This small molecule binds to this protein.
Small molecule (SMILES): CC(=O)N[C@@H]1[C@@H](O)[C@H](O)[C@@H](CO)O[C@H]1O

Sequence of chain 1.I:
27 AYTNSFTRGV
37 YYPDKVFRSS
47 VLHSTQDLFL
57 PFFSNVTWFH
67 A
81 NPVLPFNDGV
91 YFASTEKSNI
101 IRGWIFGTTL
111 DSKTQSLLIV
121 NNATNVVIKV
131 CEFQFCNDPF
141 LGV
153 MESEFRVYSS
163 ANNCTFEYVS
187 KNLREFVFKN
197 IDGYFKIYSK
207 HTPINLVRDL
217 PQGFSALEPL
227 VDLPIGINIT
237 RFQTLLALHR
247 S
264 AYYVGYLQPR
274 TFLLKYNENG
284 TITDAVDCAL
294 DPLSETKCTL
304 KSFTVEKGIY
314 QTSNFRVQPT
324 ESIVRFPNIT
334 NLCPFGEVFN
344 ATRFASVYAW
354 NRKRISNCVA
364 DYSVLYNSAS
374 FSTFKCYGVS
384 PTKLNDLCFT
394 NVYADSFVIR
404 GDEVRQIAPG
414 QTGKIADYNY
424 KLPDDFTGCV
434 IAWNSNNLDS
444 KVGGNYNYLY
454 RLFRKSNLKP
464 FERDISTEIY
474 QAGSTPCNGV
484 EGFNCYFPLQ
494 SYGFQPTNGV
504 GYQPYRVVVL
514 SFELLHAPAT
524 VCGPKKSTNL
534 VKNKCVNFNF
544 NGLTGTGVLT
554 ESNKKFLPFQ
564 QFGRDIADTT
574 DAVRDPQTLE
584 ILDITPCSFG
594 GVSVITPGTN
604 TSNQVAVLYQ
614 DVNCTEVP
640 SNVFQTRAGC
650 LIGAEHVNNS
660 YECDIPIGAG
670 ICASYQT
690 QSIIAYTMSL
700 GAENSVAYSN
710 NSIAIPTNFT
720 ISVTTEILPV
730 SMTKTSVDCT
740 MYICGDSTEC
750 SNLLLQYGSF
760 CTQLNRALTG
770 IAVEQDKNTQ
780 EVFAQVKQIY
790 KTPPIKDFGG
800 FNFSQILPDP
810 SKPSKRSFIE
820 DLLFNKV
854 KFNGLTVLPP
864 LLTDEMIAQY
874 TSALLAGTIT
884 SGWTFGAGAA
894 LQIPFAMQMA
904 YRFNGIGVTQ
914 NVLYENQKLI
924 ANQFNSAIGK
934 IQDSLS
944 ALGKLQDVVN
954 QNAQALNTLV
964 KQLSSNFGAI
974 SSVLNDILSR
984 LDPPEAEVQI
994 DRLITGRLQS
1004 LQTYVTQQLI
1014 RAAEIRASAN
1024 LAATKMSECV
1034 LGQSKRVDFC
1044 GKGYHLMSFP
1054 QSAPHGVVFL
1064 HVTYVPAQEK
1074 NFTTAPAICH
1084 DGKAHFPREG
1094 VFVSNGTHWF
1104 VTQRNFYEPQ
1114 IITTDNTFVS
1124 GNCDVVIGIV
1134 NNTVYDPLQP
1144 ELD

Binding-site contacts:
Ligand atom C2 contacts residue ASN234 of chain 1.I at 2.5 Å.
Ligand atom C1 contacts residue ASN234 of chain 1.I at 1.4 Å.
Ligand atom C4 contacts residue ASN234 of chain 1.I at 4.2 Å.
Ligand atom C8 contacts residue GLY232 of chain 1.I at 4.0 Å.
Ligand atom O5 contacts residue ASN234 of chain 1.I at 2.3 Å (h-bond).
Ligand atom C7 contacts residue ASN234 of chain 1.I at 4.1 Å.
Ligand atom N2 contacts residue ASN234 of chain 1.I at 3.0 Å (h-bond).
Ligand atom C8 contacts residue ASN234 of chain 1.I at 4.5 Å.
Ligand atom C3 contacts residue ASN234 of chain 1.I at 3.8 Å.
Ligand atom C5 contacts residue ASN234 of chain 1.I at 3.6 Å.